Sequence of chain 1.A:
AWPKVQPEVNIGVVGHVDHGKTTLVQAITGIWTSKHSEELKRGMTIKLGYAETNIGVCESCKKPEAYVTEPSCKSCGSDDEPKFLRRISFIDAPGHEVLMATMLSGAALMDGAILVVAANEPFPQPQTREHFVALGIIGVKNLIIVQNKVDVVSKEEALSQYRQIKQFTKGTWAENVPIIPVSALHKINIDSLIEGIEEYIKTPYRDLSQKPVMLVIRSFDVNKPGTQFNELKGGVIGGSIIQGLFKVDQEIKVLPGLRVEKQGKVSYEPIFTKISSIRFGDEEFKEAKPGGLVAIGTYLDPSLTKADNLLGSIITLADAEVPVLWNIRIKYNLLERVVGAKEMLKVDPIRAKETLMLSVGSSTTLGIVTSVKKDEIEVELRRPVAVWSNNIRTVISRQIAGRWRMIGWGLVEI

This small molecule binds to this protein.
Small molecule (SMILES): Nc1nc2c(ncn2[C@@H]2O[C@H](CO[P](=O)(O)O[P](=O)(O)NP(=O)(O)O)[C@@H](O)[C@H]2O)c(=O)[nH]1

Binding-site contacts:
Ligand atom O2G contacts residue LYS307 of chain 1.A at 3.6 Å.
Ligand atom N1 contacts residue SER278 of chain 1.A at 2.5 Å (h-bond).
Ligand atom C5 contacts residue ARG280 of chain 1.A at 3.8 Å.
Ligand atom O1B contacts residue VAL223 of chain 1.A at 3.6 Å.
Ligand atom N2 contacts residue ILE279 of chain 1.A at 3.6 Å.
Ligand atom N2 contacts residue GLY298 of chain 1.A at 3.6 Å (h-bond).
Ligand atom PG contacts residue ASP222 of chain 1.A at 3.3 Å.
Ligand atom C4 contacts residue ARG280 of chain 1.A at 3.4 Å.
Ligand atom C2' contacts residue ARG280 of chain 1.A at 3.1 Å.
Ligand atom C3' contacts residue ARG43 of chain 1.A at 3.8 Å.
Ligand atom N3B contacts residue ASP222 of chain 1.A at 2.9 Å (salt-bridge).
Ligand atom C2 contacts residue SER278 of chain 1.A at 3.3 Å.
Ligand atom N2 contacts residue ARG280 of chain 1.A at 3.2 Å (salt-bridge).
Ligand atom O1G contacts residue ASN224 of chain 1.A at 3.6 Å (h-bond).
Ligand atom N2 contacts residue ALA296 of chain 1.A at 2.5 Å (h-bond).
Ligand atom O1G contacts residue ASP222 of chain 1.A at 3.1 Å (salt-bridge).
Ligand atom O1G contacts residue LYS225 of chain 1.A at 3.6 Å (salt-bridge).
Ligand atom O1B contacts residue ASP222 of chain 1.A at 3.7 Å.
Ligand atom N3 contacts residue ARG280 of chain 1.A at 3.4 Å (salt-bridge).
Ligand atom O3' contacts residue ARG43 of chain 1.A at 2.8 Å (salt-bridge).
Ligand atom O4' contacts residue VAL223 of chain 1.A at 3.8 Å.
Ligand atom O3' contacts residue GLY44 of chain 1.A at 2.9 Å.
Ligand atom N1 contacts residue ARG280 of chain 1.A at 3.5 Å.
Ligand atom N2 contacts residue SER278 of chain 1.A at 3.2 Å (h-bond).
Ligand atom O2A contacts residue GLU40 of chain 1.A at 3.1 Å (salt-bridge).
Ligand atom C6 contacts residue SER278 of chain 1.A at 3.4 Å.
Ligand atom O1B contacts residue LYS225 of chain 1.A at 2.9 Å (salt-bridge).
Ligand atom N3B contacts residue PHE221 of chain 1.A at 3.8 Å.
Ligand atom N2 contacts residue ILE297 of chain 1.A at 3.8 Å.
Ligand atom O2' contacts residue ARG280 of chain 1.A at 2.7 Å (salt-bridge).
Ligand atom O2' contacts residue ALA296 of chain 1.A at 3.5 Å.
Ligand atom N3 contacts residue ALA296 of chain 1.A at 3.5 Å.
Ligand atom C5' contacts residue GLU40 of chain 1.A at 3.8 Å.
Ligand atom C6 contacts residue ARG280 of chain 1.A at 3.6 Å.
Ligand atom O3' contacts residue MET45 of chain 1.A at 3.6 Å.
Ligand atom O2A contacts residue MET45 of chain 1.A at 3.0 Å (h-bond).
Ligand atom C2 contacts residue ARG280 of chain 1.A at 3.5 Å.
Ligand atom C2 contacts residue ALA296 of chain 1.A at 3.7 Å (hydrophobic).
Ligand atom O2G contacts residue ASP222 of chain 1.A at 3.5 Å (salt-bridge).
Ligand atom O6 contacts residue SER278 of chain 1.A at 3.5 Å (h-bond).